Sequence of chain 1.B:
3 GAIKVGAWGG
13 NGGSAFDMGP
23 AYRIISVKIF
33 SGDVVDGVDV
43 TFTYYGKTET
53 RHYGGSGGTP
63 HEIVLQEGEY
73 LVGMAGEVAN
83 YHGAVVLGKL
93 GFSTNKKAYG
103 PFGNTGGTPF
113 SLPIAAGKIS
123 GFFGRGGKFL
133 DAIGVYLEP

Binding-site contacts:
Ligand atom O5 contacts residue GLY15 of chain 1.B at 3.6 Å.
Ligand atom C6 contacts residue ASP133 of chain 1.B at 3.1 Å.
Ligand atom C4 contacts residue ASP133 of chain 1.B at 3.5 Å.
Ligand atom O3 contacts residue GLY15 of chain 1.B at 2.7 Å (h-bond).
Ligand atom C1 contacts residue GLY15 of chain 1.B at 3.5 Å.
Ligand atom C3 contacts residue GLY15 of chain 1.B at 3.5 Å.
Ligand atom C1 contacts residue GLY14 of chain 1.B at 4.4 Å.
Ligand atom C6 contacts residue ALA86 of chain 1.B at 4.3 Å (hydrophobic).
Ligand atom O6 contacts residue GLY14 of chain 1.B at 4.3 Å.
Ligand atom O4 contacts residue ASP133 of chain 1.B at 2.7 Å (salt-bridge).
Ligand atom C4 contacts residue GLY15 of chain 1.B at 3.0 Å.
Ligand atom C6 contacts residue PHE131 of chain 1.B at 4.0 Å (hydrophobic).
Ligand atom O6 contacts residue LYS130 of chain 1.B at 2.8 Å (salt-bridge).
Ligand atom C5 contacts residue LYS130 of chain 1.B at 4.2 Å.
Ligand atom O1 contacts residue LYS130 of chain 1.B at 3.6 Å.
Ligand atom O5 contacts residue GLY14 of chain 1.B at 3.8 Å.
Ligand atom O5 contacts residue LYS130 of chain 1.B at 3.3 Å (salt-bridge).
Ligand atom C5 contacts residue ALA86 of chain 1.B at 4.5 Å (hydrophobic).
Ligand atom C1 contacts residue LYS130 of chain 1.B at 4.2 Å.
Ligand atom C4 contacts residue GLY14 of chain 1.B at 4.0 Å.
Ligand atom O2 contacts residue SER16 of chain 1.B at 4.2 Å.
Ligand atom C2 contacts residue GLY14 of chain 1.B at 4.5 Å.
Ligand atom O6 contacts residue PHE131 of chain 1.B at 2.7 Å (h-bond).
Ligand atom O6 contacts residue ASP133 of chain 1.B at 2.8 Å (salt-bridge).
Ligand atom O4 contacts residue GLY14 of chain 1.B at 3.0 Å.
Ligand atom O6 contacts residue GLY129 of chain 1.B at 3.5 Å.
Ligand atom C6 contacts residue LYS130 of chain 1.B at 4.0 Å.
Ligand atom C2 contacts residue GLY15 of chain 1.B at 3.6 Å.
Ligand atom C6 contacts residue VAL88 of chain 1.B at 4.0 Å (hydrophobic).
Ligand atom C5 contacts residue ASP133 of chain 1.B at 4.0 Å.
Ligand atom O3 contacts residue GLY14 of chain 1.B at 3.9 Å.
Ligand atom C5 contacts residue GLY15 of chain 1.B at 4.5 Å.
Ligand atom O4 contacts residue GLY15 of chain 1.B at 2.7 Å (h-bond).
Ligand atom O5 contacts residue GLY129 of chain 1.B at 4.3 Å.
Ligand atom O2 contacts residue GLY15 of chain 1.B at 3.8 Å.

The protein below binds the small molecule below.
Small molecule (SMILES): OC[C@H]1O[C@@H](O[C@@H]2[C@@H](O)[C@H](O)O[C@H](CO)[C@H]2O)[C@H](O)[C@@H](O)[C@@H]1O